Binding-site contacts:
Ligand atom N4 contacts residue ASP199 of chain 26.A at 4.0 Å.
Ligand atom O3' contacts residue LYS682 of chain 26.A at 3.1 Å (salt-bridge).
Ligand atom C2' contacts residue LYS682 of chain 26.A at 3.6 Å.
Ligand atom C2 contacts residue TRP201 of chain 26.A at 3.9 Å (hydrophobic).
Ligand atom O4' contacts residue TRP201 of chain 26.A at 4.5 Å.
Ligand atom N3 contacts residue TRP201 of chain 26.A at 3.6 Å.
Ligand atom C4 contacts residue TRP201 of chain 26.A at 3.3 Å (hydrophobic).
Ligand atom C5 contacts residue TRP201 of chain 26.A at 3.4 Å (hydrophobic).
Ligand atom O2 contacts residue LYS682 of chain 26.A at 4.2 Å.
Ligand atom C1' contacts residue TRP201 of chain 26.A at 4.5 Å (hydrophobic).
Ligand atom C6 contacts residue TRP201 of chain 26.A at 3.5 Å (hydrophobic).
Ligand atom OP1 contacts residue PRO423 of chain 26.A at 3.6 Å.
Ligand atom C3' contacts residue TRP201 of chain 26.A at 4.1 Å (hydrophobic).
Ligand atom N4 contacts residue GLY198 of chain 26.A at 3.8 Å.
Ligand atom C5' contacts residue TRP201 of chain 26.A at 3.5 Å (hydrophobic).
Ligand atom O2 contacts residue LEU197 of chain 26.A at 4.0 Å.
Ligand atom N1 contacts residue TRP201 of chain 26.A at 4.0 Å.
Ligand atom C1' contacts residue LYS682 of chain 26.A at 4.5 Å.
Ligand atom O2 contacts residue TRP201 of chain 26.A at 4.3 Å.
Ligand atom C4' contacts residue TRP201 of chain 26.A at 4.3 Å (hydrophobic).
Ligand atom O5' contacts residue TRP201 of chain 26.A at 3.6 Å.
Ligand atom N4 contacts residue TRP201 of chain 26.A at 3.8 Å.
Ligand atom C3' contacts residue LYS682 of chain 26.A at 3.8 Å.
Ligand atom C2' contacts residue TRP201 of chain 26.A at 3.6 Å (hydrophobic).

The protein below binds the small molecule below.
Small molecule (SMILES): Nc1ccn([C@H]2C[C@H](O)[C@@H](COP(=O)(O)O)O2)c(=O)n1

Sequence of chain 26.A:
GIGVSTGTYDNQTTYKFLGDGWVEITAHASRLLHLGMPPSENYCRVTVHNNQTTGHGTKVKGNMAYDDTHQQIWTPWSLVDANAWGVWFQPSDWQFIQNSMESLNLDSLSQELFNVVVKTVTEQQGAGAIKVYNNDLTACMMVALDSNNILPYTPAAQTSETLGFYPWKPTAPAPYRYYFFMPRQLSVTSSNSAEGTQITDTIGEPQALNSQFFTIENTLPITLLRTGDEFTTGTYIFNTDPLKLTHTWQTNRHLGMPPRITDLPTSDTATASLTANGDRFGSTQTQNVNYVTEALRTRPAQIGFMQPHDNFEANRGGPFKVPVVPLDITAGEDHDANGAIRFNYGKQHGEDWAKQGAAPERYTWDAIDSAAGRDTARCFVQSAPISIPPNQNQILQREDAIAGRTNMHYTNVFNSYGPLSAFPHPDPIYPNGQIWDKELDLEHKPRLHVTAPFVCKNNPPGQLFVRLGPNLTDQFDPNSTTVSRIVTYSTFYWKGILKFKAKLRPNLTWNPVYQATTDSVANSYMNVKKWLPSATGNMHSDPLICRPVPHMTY